Sequence of chain 4.B:
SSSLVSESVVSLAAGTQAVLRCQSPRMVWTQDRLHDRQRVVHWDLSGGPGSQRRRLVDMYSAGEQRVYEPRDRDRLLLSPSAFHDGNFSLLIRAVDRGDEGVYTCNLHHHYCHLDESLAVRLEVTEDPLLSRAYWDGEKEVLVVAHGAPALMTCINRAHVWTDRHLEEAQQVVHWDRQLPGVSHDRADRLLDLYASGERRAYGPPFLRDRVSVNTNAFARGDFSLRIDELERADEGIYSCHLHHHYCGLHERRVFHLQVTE

The protein below binds the small molecule below.
Small molecule (SMILES): CC(=O)N[C@@H]1[C@@H](O)[C@H](O)[C@@H](CO)O[C@H]1O

Binding-site contacts:
Ligand atom O5 contacts residue SER89 of chain 4.B at 4.1 Å.
Ligand atom O6 contacts residue LEU151 of chain 4.B at 3.4 Å.
Ligand atom C4 contacts residue LEU151 of chain 4.B at 4.4 Å (hydrophobic).
Ligand atom O7 contacts residue ASP85 of chain 4.B at 4.3 Å.
Ligand atom C5 contacts residue ASN87 of chain 4.B at 3.7 Å.
Ligand atom O5 contacts residue SER79 of chain 4.B at 4.4 Å.
Ligand atom C6 contacts residue LEU151 of chain 4.B at 3.8 Å (hydrophobic).
Ligand atom O4 contacts residue LEU151 of chain 4.B at 3.7 Å.
Ligand atom O5 contacts residue ASN87 of chain 4.B at 2.3 Å (h-bond).
Ligand atom C3 contacts residue ASN87 of chain 4.B at 3.7 Å.
Ligand atom C5 contacts residue SER89 of chain 4.B at 4.3 Å.
Ligand atom O7 contacts residue ASN87 of chain 4.B at 3.9 Å.
Ligand atom C1 contacts residue ASN87 of chain 4.B at 1.4 Å.
Ligand atom N2 contacts residue ASN87 of chain 4.B at 2.9 Å (h-bond).
Ligand atom C1 contacts residue SER89 of chain 4.B at 4.5 Å.
Ligand atom C5 contacts residue LEU151 of chain 4.B at 4.1 Å (hydrophobic).
Ligand atom C7 contacts residue ASN87 of chain 4.B at 3.6 Å.
Ligand atom C4 contacts residue ASN87 of chain 4.B at 4.2 Å.
Ligand atom C2 contacts residue ASN87 of chain 4.B at 2.4 Å.